Binding-site contacts:
Ligand atom C9 contacts residue GLY246 of chain 1.A at 3.7 Å.
Ligand atom O88 contacts residue THR88 of chain 1.A at 2.8 Å (h-bond).
Ligand atom C32 contacts residue THR248 of chain 1.A at 3.6 Å.
Ligand atom O39 contacts residue THR247 of chain 1.A at 3.2 Å.
Ligand atom O46 contacts residue TYR87 of chain 1.A at 3.5 Å.
Ligand atom C77 contacts residue GLN89 of chain 1.A at 3.4 Å.
Ligand atom O46 contacts residue ASP48 of chain 1.A at 2.7 Å (salt-bridge).
Ligand atom O46 contacts residue GLY50 of chain 1.A at 3.6 Å (h-bond).
Ligand atom C2 contacts residue THR247 of chain 1.A at 3.6 Å.
Ligand atom C97 contacts residue PRO86 of chain 1.A at 3.2 Å (hydrophobic).
Ligand atom C87 contacts residue LYS240 of chain 1.A at 3.6 Å.
Ligand atom O76 contacts residue GLN89 of chain 1.A at 3.5 Å (h-bond).
Ligand atom C9 contacts residue ASP48 of chain 1.A at 3.5 Å.
Ligand atom C84 contacts residue ASP244 of chain 1.A at 3.4 Å.
Ligand atom C29 contacts residue GLY27 of chain 1.A at 3.6 Å.
Ligand atom C87 contacts residue TYR214 of chain 1.A at 3.7 Å (hydrophobic).
Ligand atom C48 contacts residue ASP244 of chain 1.A at 3.2 Å.
Ligand atom C83 contacts residue GLY50 of chain 1.A at 3.5 Å.
Ligand atom C48 contacts residue THR247 of chain 1.A at 3.7 Å.
Ligand atom C89 contacts residue THR88 of chain 1.A at 3.3 Å.
Ligand atom C26 contacts residue GLY29 of chain 1.A at 3.6 Å.
Ligand atom C44 contacts residue ASP244 of chain 1.A at 3.6 Å.
Ligand atom N82 contacts residue ASP244 of chain 1.A at 2.6 Å (salt-bridge).
Ligand atom C77 contacts residue THR88 of chain 1.A at 3.6 Å.
Ligand atom C9 contacts residue TYR87 of chain 1.A at 3.7 Å (hydrophobic).
Ligand atom C26 contacts residue GLN28 of chain 1.A at 3.4 Å.
Ligand atom N5 contacts residue THR247 of chain 1.A at 3.6 Å (h-bond).
Ligand atom O76 contacts residue THR88 of chain 1.A at 3.0 Å.
Ligand atom C83 contacts residue ASP244 of chain 1.A at 3.3 Å.
Ligand atom N5 contacts residue GLY246 of chain 1.A at 3.0 Å (h-bond).
Ligand atom C84 contacts residue THR88 of chain 1.A at 3.6 Å.
Ligand atom C14 contacts residue LEU46 of chain 1.A at 3.6 Å (hydrophobic).
Ligand atom C85 contacts residue THR88 of chain 1.A at 3.6 Å.
Ligand atom C32 contacts residue GLY246 of chain 1.A at 3.5 Å.
Ligand atom C92 contacts residue GLY50 of chain 1.A at 3.1 Å.
Ligand atom C92 contacts residue TYR214 of chain 1.A at 3.7 Å (hydrophobic).
Ligand atom N82 contacts residue GLY50 of chain 1.A at 3.1 Å (h-bond).
Ligand atom C86 contacts residue VAL348 of chain 1.A at 3.6 Å (hydrophobic).
Ligand atom C40 contacts residue TYR87 of chain 1.A at 3.5 Å (hydrophobic).
Ligand atom O39 contacts residue THR248 of chain 1.A at 3.0 Å (h-bond).

Sequence of chain 1.A:
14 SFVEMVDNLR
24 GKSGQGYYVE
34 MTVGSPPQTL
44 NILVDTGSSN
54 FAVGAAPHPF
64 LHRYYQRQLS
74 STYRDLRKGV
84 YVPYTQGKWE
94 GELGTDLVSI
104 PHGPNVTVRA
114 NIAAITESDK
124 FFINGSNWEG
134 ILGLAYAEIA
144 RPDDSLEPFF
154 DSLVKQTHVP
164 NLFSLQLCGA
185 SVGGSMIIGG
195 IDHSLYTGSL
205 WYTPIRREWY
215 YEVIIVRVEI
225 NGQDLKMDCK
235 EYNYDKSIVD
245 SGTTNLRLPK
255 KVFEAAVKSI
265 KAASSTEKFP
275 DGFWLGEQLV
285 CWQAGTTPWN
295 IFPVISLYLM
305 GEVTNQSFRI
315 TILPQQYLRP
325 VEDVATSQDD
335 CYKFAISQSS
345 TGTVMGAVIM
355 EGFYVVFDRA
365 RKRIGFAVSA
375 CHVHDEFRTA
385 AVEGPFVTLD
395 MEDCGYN

A small-molecule ligand and the protein it binds are described below.
Small molecule (SMILES): CC(C)c1ccc2c(c1)[C@@H](NC[C@@H](O)[C@@H]1C[C@H](C)CCCCCCCCC(=O)N(C)[C@@H](C)C(=O)N1)CC(C)(C)O2